Sequence of chain 1.A:
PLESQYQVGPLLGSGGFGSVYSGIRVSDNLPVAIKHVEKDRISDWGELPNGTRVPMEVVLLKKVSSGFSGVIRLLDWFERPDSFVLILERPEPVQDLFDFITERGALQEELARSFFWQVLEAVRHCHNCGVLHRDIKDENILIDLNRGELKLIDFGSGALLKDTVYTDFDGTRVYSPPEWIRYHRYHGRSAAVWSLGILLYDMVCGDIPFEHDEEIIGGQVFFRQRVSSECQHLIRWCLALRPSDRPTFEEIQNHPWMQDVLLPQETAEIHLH

Binding-site contacts:
Ligand atom O contacts residue ASP202 of chain 1.A at 3.4 Å.
Ligand atom CB contacts residue ASP239 of chain 1.A at 3.5 Å.
Ligand atom CD contacts residue GLY238 of chain 1.A at 3.6 Å.
Ligand atom C contacts residue ASP202 of chain 1.A at 3.1 Å.
Ligand atom CA contacts residue ASP202 of chain 1.A at 3.4 Å.
Ligand atom CG contacts residue VAL206 of chain 1.A at 3.5 Å (hydrophobic).
Ligand atom ND1 contacts residue VAL206 of chain 1.A at 3.6 Å.
Ligand atom CZ contacts residue PHE130 of chain 1.A at 3.6 Å (hydrophobic).
Ligand atom NH1 contacts residue GLY238 of chain 1.A at 3.5 Å (h-bond).
Ligand atom CG contacts residue PHE130 of chain 1.A at 3.6 Å (hydrophobic).
Ligand atom CE1 contacts residue ILE240 of chain 1.A at 3.4 Å (hydrophobic).
Ligand atom CD contacts residue GLU171 of chain 1.A at 3.4 Å.
Ligand atom NE2 contacts residue GLU243 of chain 1.A at 2.9 Å (salt-bridge).
Ligand atom C contacts residue PHE130 of chain 1.A at 3.6 Å (hydrophobic).
Ligand atom CB contacts residue THR204 of chain 1.A at 3.6 Å.
Ligand atom NH2 contacts residue ASP170 of chain 1.A at 2.9 Å (salt-bridge).
Ligand atom CG contacts residue GLU171 of chain 1.A at 3.3 Å.
Ligand atom N contacts residue PHE130 of chain 1.A at 3.5 Å.
Ligand atom CB contacts residue GLU171 of chain 1.A at 3.2 Å.
Ligand atom CB contacts residue THR204 of chain 1.A at 3.4 Å.
Ligand atom O contacts residue GLY48 of chain 1.A at 3.5 Å.
Ligand atom N contacts residue ASP202 of chain 1.A at 2.7 Å (salt-bridge).
Ligand atom O contacts residue PHE130 of chain 1.A at 3.5 Å.
Ligand atom N contacts residue GLU171 of chain 1.A at 3.1 Å (salt-bridge).
Ligand atom CA contacts residue ASP239 of chain 1.A at 3.5 Å.
Ligand atom CD contacts residue THR134 of chain 1.A at 3.6 Å.
Ligand atom OG contacts residue ASP167 of chain 1.A at 2.7 Å (salt-bridge).
Ligand atom CB contacts residue ASP167 of chain 1.A at 3.3 Å.
Ligand atom NH2 contacts residue PHE130 of chain 1.A at 2.9 Å (h-bond).
Ligand atom NH1 contacts residue GLU171 of chain 1.A at 2.9 Å (salt-bridge).
Ligand atom NH2 contacts residue ILE133 of chain 1.A at 3.5 Å.
Ligand atom NE contacts residue THR134 of chain 1.A at 2.9 Å (h-bond).
Ligand atom CG contacts residue ASP239 of chain 1.A at 3.6 Å.
Ligand atom NH1 contacts residue ASP239 of chain 1.A at 3.1 Å (salt-bridge).
Ligand atom NH2 contacts residue ASP128 of chain 1.A at 2.8 Å (salt-bridge).
Ligand atom NH2 contacts residue ASP131 of chain 1.A at 3.2 Å (salt-bridge).
Ligand atom OG contacts residue THR204 of chain 1.A at 3.6 Å (h-bond).
Ligand atom OG contacts residue LYS169 of chain 1.A at 3.6 Å.
Ligand atom NH1 contacts residue ASP234 of chain 1.A at 3.0 Å (salt-bridge).
Ligand atom CB contacts residue GLY203 of chain 1.A at 3.6 Å.

A small-molecule ligand and the protein it binds are described below.
Small molecule (SMILES): C[C@H](NC(=O)[C@@H](N)CCCN=C(N)N)C(=O)N[C@@H](CCCN=C(N)N)C(=O)N[C@@H](CCCN=C(N)N)C(=O)N[C@@H](CCCN=C(N)N)C(=O)N[C@@H](Cc1cnc[nH]1)CN1CCC[C@H]1C(=O)N[C@@H](CO)C(=O)NCC=O